Sequence of chain 1.B:
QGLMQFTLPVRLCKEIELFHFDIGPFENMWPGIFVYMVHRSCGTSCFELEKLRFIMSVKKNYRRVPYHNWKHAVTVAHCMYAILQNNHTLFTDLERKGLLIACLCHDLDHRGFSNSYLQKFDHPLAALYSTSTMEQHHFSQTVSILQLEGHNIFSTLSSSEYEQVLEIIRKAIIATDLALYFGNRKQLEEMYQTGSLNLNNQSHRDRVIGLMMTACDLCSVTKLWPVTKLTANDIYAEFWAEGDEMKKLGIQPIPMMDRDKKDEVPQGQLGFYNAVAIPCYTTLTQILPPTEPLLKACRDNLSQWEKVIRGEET

Binding-site contacts:
Ligand atom N24 contacts residue ILE246 of chain 1.B at 3.6 Å.
Ligand atom C1 contacts residue MET267 of chain 1.B at 3.6 Å (hydrophobic).
Ligand atom C3 contacts residue GLU275 of chain 1.B at 3.6 Å.
Ligand atom C10 contacts residue TYR247 of chain 1.B at 3.7 Å (hydrophobic).
Ligand atom C5 contacts residue MET267 of chain 1.B at 3.5 Å (hydrophobic).
Ligand atom C25 contacts residue VAL232 of chain 1.B at 3.5 Å (hydrophobic).
Ligand atom N9 contacts residue GLY279 of chain 1.B at 3.5 Å (h-bond).
Ligand atom C6 contacts residue MET267 of chain 1.B at 3.2 Å (hydrophobic).
Ligand atom C5 contacts residue PRO266 of chain 1.B at 3.5 Å (hydrophobic).
Ligand atom C15 contacts residue GLN280 of chain 1.B at 3.9 Å.
Ligand atom C20 contacts residue PHE283 of chain 1.B at 3.5 Å (hydrophobic).
Ligand atom C4 contacts residue MET267 of chain 1.B at 3.8 Å (hydrophobic).
Ligand atom C7 contacts residue MET267 of chain 1.B at 3.9 Å (hydrophobic).
Ligand atom C10 contacts residue MET267 of chain 1.B at 3.7 Å (hydrophobic).
Ligand atom C8 contacts residue GLY279 of chain 1.B at 3.2 Å.
Ligand atom N23 contacts residue ILE246 of chain 1.B at 3.4 Å.
Ligand atom C2 contacts residue GLY279 of chain 1.B at 3.2 Å.
Ligand atom C4 contacts residue GLU275 of chain 1.B at 3.4 Å.
Ligand atom C25 contacts residue GLN280 of chain 1.B at 3.5 Å.
Ligand atom N11 contacts residue GLY279 of chain 1.B at 3.7 Å.
Ligand atom N24 contacts residue PHE283 of chain 1.B at 3.7 Å.
Ligand atom N9 contacts residue MET267 of chain 1.B at 3.8 Å.
Ligand atom N17 contacts residue PHE250 of chain 1.B at 3.9 Å.
Ligand atom C10 contacts residue GLY279 of chain 1.B at 3.7 Å.
Ligand atom C21 contacts residue PHE283 of chain 1.B at 3.5 Å (hydrophobic).
Ligand atom C12 contacts residue PHE283 of chain 1.B at 3.6 Å (hydrophobic).
Ligand atom C14 contacts residue GLN280 of chain 1.B at 3.6 Å.
Ligand atom C1 contacts residue GLY279 of chain 1.B at 3.3 Å.
Ligand atom N16 contacts residue GLN280 of chain 1.B at 3.1 Å (h-bond).
Ligand atom N11 contacts residue MET267 of chain 1.B at 3.9 Å.
Ligand atom N11 contacts residue TYR247 of chain 1.B at 2.7 Å (h-bond).
Ligand atom C18 contacts residue PHE283 of chain 1.B at 3.7 Å (hydrophobic).
Ligand atom C14 contacts residue TYR247 of chain 1.B at 3.6 Å (hydrophobic).
Ligand atom N17 contacts residue PHE283 of chain 1.B at 3.7 Å.
Ligand atom C6 contacts residue TYR247 of chain 1.B at 3.6 Å (hydrophobic).
Ligand atom C7 contacts residue GLY279 of chain 1.B at 3.4 Å.
Ligand atom C3 contacts residue MET267 of chain 1.B at 3.9 Å (hydrophobic).
Ligand atom C22 contacts residue LEU229 of chain 1.B at 3.8 Å (hydrophobic).
Ligand atom C4 contacts residue PRO266 of chain 1.B at 3.5 Å (hydrophobic).
Ligand atom C7 contacts residue TYR247 of chain 1.B at 3.8 Å (hydrophobic).

The protein below binds the small molecule below.
Small molecule (SMILES): CN1CC(c2ccccc2)N=C1CCc1nc2c(c(=O)[nH]1)CNN2C